This small molecule binds to this protein.
Small molecule (SMILES): C/C1=C/C(=O)O[C@@H]2C[C@@H](CC[C@H](C)/C=C\C=C\CC1)O[C@@](O)([C@@H]1CSC(=O)N1)C2

Binding-site contacts:
Ligand atom C19 contacts residue GLU207 of chain 2.A at 3.5 Å.
Ligand atom C9 contacts residue ILE34 of chain 2.A at 3.9 Å (hydrophobic).
Ligand atom O5 contacts residue ANP1 of chain 2.D at 3.8 Å.
Ligand atom C20 contacts residue ASP157 of chain 2.A at 3.6 Å.
Ligand atom C13 contacts residue TYR69 of chain 2.A at 3.6 Å (hydrophobic).
Ligand atom O5 contacts residue ASP157 of chain 2.A at 3.5 Å (salt-bridge).
Ligand atom O1 contacts residue LEU16 of chain 2.A at 3.6 Å.
Ligand atom C12 contacts residue TYR69 of chain 2.A at 3.3 Å (hydrophobic).
Ligand atom C14 contacts residue GLY15 of chain 2.A at 3.3 Å.
Ligand atom O5 contacts residue THR186 of chain 2.A at 2.8 Å (h-bond).
Ligand atom C1 contacts residue ARG210 of chain 2.A at 3.8 Å.
Ligand atom C22 contacts residue GLU207 of chain 2.A at 3.8 Å.
Ligand atom C14 contacts residue PRO32 of chain 2.A at 3.7 Å (hydrophobic).
Ligand atom N1 contacts residue ASP157 of chain 2.A at 2.9 Å (salt-bridge).
Ligand atom O5 contacts residue ARG183 of chain 2.A at 3.7 Å.
Ligand atom C18 contacts residue TYR69 of chain 2.A at 3.5 Å (hydrophobic).
Ligand atom C17 contacts residue GLU207 of chain 2.A at 3.6 Å.
Ligand atom C21 contacts residue ARG210 of chain 2.A at 3.7 Å.
Ligand atom C10 contacts residue GLU207 of chain 2.A at 3.6 Å.
Ligand atom C1 contacts residue LEU16 of chain 2.A at 3.8 Å (hydrophobic).
Ligand atom C15 contacts residue GLY15 of chain 2.A at 3.6 Å.
Ligand atom C11 contacts residue GLU207 of chain 2.A at 3.7 Å.
Ligand atom S1 contacts residue ARG206 of chain 2.A at 3.5 Å.
Ligand atom C4 contacts residue ARG210 of chain 2.A at 3.4 Å.
Ligand atom O4 contacts residue GLU207 of chain 2.A at 2.8 Å (salt-bridge).
Ligand atom C16 contacts residue ASP157 of chain 2.A at 3.4 Å.
Ligand atom O5 contacts residue ARG210 of chain 2.A at 3.4 Å.
Ligand atom C19 contacts residue ARG206 of chain 2.A at 3.8 Å.
Ligand atom O5 contacts residue LYS213 of chain 2.A at 3.8 Å.
Ligand atom C19 contacts residue TYR69 of chain 2.A at 3.6 Å (hydrophobic).
Ligand atom O3 contacts residue GLU207 of chain 2.A at 3.3 Å (salt-bridge).
Ligand atom C3 contacts residue ARG210 of chain 2.A at 3.5 Å.
Ligand atom O3 contacts residue TYR69 of chain 2.A at 2.8 Å (h-bond).
Ligand atom C18 contacts residue ASP157 of chain 2.A at 3.5 Å.
Ligand atom C17 contacts residue TYR69 of chain 2.A at 3.7 Å (hydrophobic).
Ligand atom C11 contacts residue TYR69 of chain 2.A at 3.4 Å (hydrophobic).
Ligand atom C2 contacts residue ARG210 of chain 2.A at 3.6 Å.
Ligand atom C20 contacts residue ARG210 of chain 2.A at 3.6 Å.
Ligand atom O4 contacts residue ARG210 of chain 2.A at 2.9 Å (salt-bridge).
Ligand atom O5 contacts residue GLY182 of chain 2.A at 3.6 Å.

Sequence of chain 2.A:
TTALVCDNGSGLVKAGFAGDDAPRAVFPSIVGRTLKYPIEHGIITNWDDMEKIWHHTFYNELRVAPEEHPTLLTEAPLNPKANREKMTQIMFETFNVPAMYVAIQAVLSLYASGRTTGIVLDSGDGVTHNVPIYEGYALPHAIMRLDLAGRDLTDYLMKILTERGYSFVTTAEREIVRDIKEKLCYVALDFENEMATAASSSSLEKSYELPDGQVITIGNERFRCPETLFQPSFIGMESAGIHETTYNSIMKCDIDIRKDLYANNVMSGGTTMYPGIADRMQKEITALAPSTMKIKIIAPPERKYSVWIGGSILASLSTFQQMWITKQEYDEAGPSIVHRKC